The small molecule below binds the protein below.
Small molecule (SMILES): CC[C@H](C)[C@H](NC(=O)[C@H](CC(N)=O)NC(=O)[C@H](Cc1ccccc1)NC(=O)[C@H](CC1=CN=C2C=CC=CC12)NC(=O)[C@H](CC(N)=O)NC(C)=O)C(=O)N[C@H](C(=O)N[C@@H](CC(N)=O)C(=O)N[C@]1(C)CCCCCC[C@@](C)(C(=O)N[C@H](C(=O)N[C@@H](CCNC(=O)CNC(=O)[C@@H](N)COP(=O)(O)O)C(=O)N[C@@H](C/C=C/CN)C(=O)N[C@@H](CCCCN)C(=O)N[C@@H](CC/C=C/N)C(=O)O)[C@@H](C)CC)NC(=O)[C@H](CC2=c3ccccc3=NC2)NC(=O)[C@H](CC(C)C)NC1=O)[C@@H](C)O

Sequence of chain 1.B:
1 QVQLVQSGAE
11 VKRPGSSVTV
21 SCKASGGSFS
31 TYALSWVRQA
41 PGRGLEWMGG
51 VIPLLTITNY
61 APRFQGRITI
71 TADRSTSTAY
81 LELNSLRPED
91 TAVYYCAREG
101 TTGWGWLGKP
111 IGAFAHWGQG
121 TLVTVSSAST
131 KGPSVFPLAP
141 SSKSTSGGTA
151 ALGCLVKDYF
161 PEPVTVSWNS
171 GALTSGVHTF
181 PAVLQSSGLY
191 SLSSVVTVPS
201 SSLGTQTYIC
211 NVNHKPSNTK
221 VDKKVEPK

Sequence of chain 1.A:
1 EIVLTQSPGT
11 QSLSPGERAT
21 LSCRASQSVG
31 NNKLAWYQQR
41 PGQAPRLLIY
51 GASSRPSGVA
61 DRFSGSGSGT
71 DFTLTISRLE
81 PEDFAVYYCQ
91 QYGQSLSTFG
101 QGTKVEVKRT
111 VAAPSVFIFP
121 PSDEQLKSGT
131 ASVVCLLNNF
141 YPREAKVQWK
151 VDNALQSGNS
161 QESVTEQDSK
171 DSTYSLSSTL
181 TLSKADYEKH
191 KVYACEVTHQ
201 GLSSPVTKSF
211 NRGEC

Binding-site contacts:
Ligand atom CG2 contacts residue GLU99 of chain 1.B at 3.4 Å.
Ligand atom O2 contacts residue PHE29 of chain 1.B at 3.3 Å (h-bond).
Ligand atom CZ2 contacts residue GLY50 of chain 1.B at 3.5 Å.
Ligand atom CG contacts residue ASN59 of chain 1.B at 3.5 Å.
Ligand atom CE2 contacts residue GLN94 of chain 1.A at 3.6 Å.
Ligand atom CD1 contacts residue ASN59 of chain 1.B at 3.5 Å.
Ligand atom CD1 contacts residue GLY108 of chain 1.B at 3.5 Å.
Ligand atom CE3 contacts residue ASN59 of chain 1.B at 3.5 Å.
Ligand atom OD1 contacts residue GLN94 of chain 1.A at 3.2 Å.
Ligand atom CB contacts residue ASN59 of chain 1.B at 3.6 Å.
Ligand atom CG2 contacts residue THR31 of chain 1.B at 3.2 Å.
Ligand atom O2 contacts residue SER30 of chain 1.B at 2.9 Å (h-bond).
Ligand atom CB contacts residue TYR92 of chain 1.A at 3.7 Å (hydrophobic).
Ligand atom CD2 contacts residue GLN94 of chain 1.A at 3.7 Å.
Ligand atom N contacts residue SER95 of chain 1.A at 3.1 Å (h-bond).
Ligand atom OD1 contacts residue SER95 of chain 1.A at 3.3 Å (h-bond).
Ligand atom ND2 contacts residue GLY93 of chain 1.A at 3.2 Å.
Ligand atom OG1 contacts residue GLU99 of chain 1.B at 2.9 Å (salt-bridge).
Ligand atom N contacts residue PRO110 of chain 1.B at 3.6 Å.
Ligand atom CZ2 contacts residue VAL51 of chain 1.B at 3.4 Å (hydrophobic).
Ligand atom CZ contacts residue SER97 of chain 1.A at 3.5 Å.
Ligand atom OD1 contacts residue LYS33 of chain 1.A at 3.4 Å.
Ligand atom OD1 contacts residue LYS109 of chain 1.B at 3.3 Å.
Ligand atom ND2 contacts residue TYR92 of chain 1.A at 2.9 Å (h-bond).
Ligand atom NE1 contacts residue ILE57 of chain 1.B at 3.2 Å (h-bond).
Ligand atom NE1 contacts residue ASN59 of chain 1.B at 3.4 Å.
Ligand atom CE2 contacts residue SER95 of chain 1.A at 3.1 Å.
Ligand atom CB contacts residue GLU99 of chain 1.B at 3.4 Å.
Ligand atom NE1 contacts residue GLY108 of chain 1.B at 3.5 Å.
Ligand atom NE1 contacts residue LYS109 of chain 1.B at 3.6 Å (salt-bridge).
Ligand atom O3 contacts residue SER28 of chain 1.B at 2.6 Å (h-bond).
Ligand atom CB contacts residue SER95 of chain 1.A at 3.6 Å.
Ligand atom OG1 contacts residue PRO110 of chain 1.B at 3.4 Å.
Ligand atom CD2 contacts residue ASN59 of chain 1.B at 3.4 Å.
Ligand atom O1 contacts residue SER30 of chain 1.B at 3.6 Å (h-bond).
Ligand atom CE2 contacts residue ASN59 of chain 1.B at 3.5 Å.
Ligand atom ND2 contacts residue GLN94 of chain 1.A at 3.7 Å.
Ligand atom CB contacts residue THR31 of chain 1.B at 3.3 Å.
Ligand atom C contacts residue PRO110 of chain 1.B at 3.7 Å (hydrophobic).
Ligand atom O contacts residue SER95 of chain 1.A at 3.2 Å (h-bond).